Sequence of chain 1.F:
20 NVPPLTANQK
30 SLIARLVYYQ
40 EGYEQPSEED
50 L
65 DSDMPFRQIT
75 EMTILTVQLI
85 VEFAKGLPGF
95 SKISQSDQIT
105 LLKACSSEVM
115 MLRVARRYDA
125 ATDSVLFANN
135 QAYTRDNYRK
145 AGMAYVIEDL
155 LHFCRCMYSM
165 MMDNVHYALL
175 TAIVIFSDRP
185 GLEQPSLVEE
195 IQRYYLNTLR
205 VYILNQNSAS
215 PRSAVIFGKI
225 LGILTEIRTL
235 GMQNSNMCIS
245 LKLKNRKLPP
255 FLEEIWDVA

Binding-site contacts:
Ligand atom C4 contacts residue TYR142 of chain 1.F at 3.1 Å (hydrophobic).
Ligand atom C7 contacts residue THR77 of chain 1.F at 3.4 Å.
Ligand atom O3 contacts residue TYR142 of chain 1.F at 2.9 Å (h-bond).
Ligand atom C9 contacts residue ASN238 of chain 1.F at 3.3 Å.
Ligand atom C16 contacts residue VAL150 of chain 1.F at 3.7 Å (hydrophobic).
Ligand atom C3 contacts residue THR77 of chain 1.F at 3.6 Å.
Ligand atom O4 contacts residue LEU154 of chain 1.F at 3.8 Å.
Ligand atom O4 contacts residue MET115 of chain 1.F at 3.7 Å.
Ligand atom O2 contacts residue ILE73 of chain 1.F at 3.6 Å.
Ligand atom C6 contacts residue TRP260 of chain 1.F at 3.6 Å (hydrophobic).
Ligand atom N2 contacts residue ASN238 of chain 1.F at 3.8 Å.
Ligand atom C20 contacts residue LEU234 of chain 1.F at 3.7 Å (hydrophobic).
Ligand atom C4 contacts residue THR77 of chain 1.F at 3.8 Å.
Ligand atom C11 contacts residue TRP260 of chain 1.F at 3.6 Å (hydrophobic).
Ligand atom O1 contacts residue ASN238 of chain 1.F at 3.8 Å.
Ligand atom C15 contacts residue MET115 of chain 1.F at 3.8 Å (hydrophobic).
Ligand atom C19 contacts residue LEU154 of chain 1.F at 3.8 Å (hydrophobic).
Ligand atom C11 contacts residue LEU252 of chain 1.F at 3.8 Å (hydrophobic).
Ligand atom C14 contacts residue VAL150 of chain 1.F at 3.4 Å (hydrophobic).
Ligand atom C17 contacts residue ASN238 of chain 1.F at 3.6 Å.
Ligand atom C5 contacts residue TYR142 of chain 1.F at 3.6 Å (hydrophobic).
Ligand atom O1 contacts residue TRP260 of chain 1.F at 3.6 Å.
Ligand atom O2 contacts residue THR77 of chain 1.F at 2.6 Å (h-bond).
Ligand atom C16 contacts residue GLN237 of chain 1.F at 3.9 Å.
Ligand atom C18 contacts residue ASN238 of chain 1.F at 3.8 Å.
Ligand atom C13 contacts residue VAL150 of chain 1.F at 3.6 Å (hydrophobic).
Ligand atom N1 contacts residue MET114 of chain 1.F at 3.6 Å.
Ligand atom C20 contacts residue LEU154 of chain 1.F at 3.8 Å (hydrophobic).
Ligand atom C18 contacts residue VAL150 of chain 1.F at 3.8 Å (hydrophobic).
Ligand atom C20 contacts residue GLN237 of chain 1.F at 3.6 Å.
Ligand atom C17 contacts residue GLN237 of chain 1.F at 3.6 Å.
Ligand atom C1 contacts residue MET114 of chain 1.F at 3.6 Å (hydrophobic).
Ligand atom C6 contacts residue ASN238 of chain 1.F at 3.3 Å.
Ligand atom C18 contacts residue MET241 of chain 1.F at 3.8 Å (hydrophobic).
Ligand atom C12 contacts residue TYR142 of chain 1.F at 3.9 Å (hydrophobic).
Ligand atom N3 contacts residue ASN238 of chain 1.F at 3.1 Å (h-bond).
Ligand atom C4 contacts residue TYR137 of chain 1.F at 3.6 Å (hydrophobic).
Ligand atom C19 contacts residue TYR142 of chain 1.F at 3.6 Å (hydrophobic).
Ligand atom C15 contacts residue VAL150 of chain 1.F at 3.5 Å (hydrophobic).
Ligand atom C17 contacts residue MET241 of chain 1.F at 3.9 Å (hydrophobic).

The protein below binds the small molecule below.
Small molecule (SMILES): COc1cccc(C(=O)NN(C(=O)c2cccnc2OC)C(C)(C)C)c1C